The small molecule below binds the protein below.
Small molecule (SMILES): CC(=O)N[C@H]1[C@H](O[C@H]2[C@H](O)[C@@H](NC(C)=O)CO[C@@H]2CO)O[C@H](CO)[C@@H](O[C@@H]2O[C@H](CO)[C@@H](O)[C@H](O)[C@@H]2O)[C@@H]1O

Sequence of chain 1.A:
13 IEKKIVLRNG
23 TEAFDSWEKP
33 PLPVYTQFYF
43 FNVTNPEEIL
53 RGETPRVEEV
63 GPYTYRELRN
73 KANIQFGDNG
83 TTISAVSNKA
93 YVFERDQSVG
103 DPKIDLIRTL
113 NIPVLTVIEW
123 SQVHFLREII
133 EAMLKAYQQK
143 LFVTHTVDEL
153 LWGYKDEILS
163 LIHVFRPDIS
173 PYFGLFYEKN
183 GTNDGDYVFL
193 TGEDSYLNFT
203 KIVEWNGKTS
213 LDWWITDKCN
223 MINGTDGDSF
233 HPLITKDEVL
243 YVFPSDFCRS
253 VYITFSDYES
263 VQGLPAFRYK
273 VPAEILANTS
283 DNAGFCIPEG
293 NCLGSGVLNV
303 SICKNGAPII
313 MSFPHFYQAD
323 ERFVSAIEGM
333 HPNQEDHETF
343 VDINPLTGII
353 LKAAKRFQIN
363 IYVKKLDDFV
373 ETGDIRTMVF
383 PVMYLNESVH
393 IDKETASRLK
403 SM

Binding-site contacts:
Ligand atom C1 contacts residue MET223 of chain 1.A at 3.9 Å (hydrophobic).
Ligand atom C6 contacts residue LYS220 of chain 1.A at 3.9 Å.
Ligand atom O6 contacts residue TYR243 of chain 1.A at 3.9 Å.
Ligand atom C4 contacts residue TYR243 of chain 1.A at 4.0 Å (hydrophobic).
Ligand atom O5 contacts residue MET223 of chain 1.A at 4.2 Å.
Ligand atom C5 contacts residue MET223 of chain 1.A at 3.8 Å (hydrophobic).
Ligand atom C2 contacts residue TYR243 of chain 1.A at 3.8 Å (hydrophobic).
Ligand atom C4 contacts residue LYS220 of chain 1.A at 3.7 Å.
Ligand atom C8 contacts residue LYS220 of chain 1.A at 3.6 Å.
Ligand atom C3 contacts residue ASN225 of chain 1.A at 3.7 Å.
Ligand atom C2 contacts residue ASN225 of chain 1.A at 2.3 Å.
Ligand atom O3 contacts residue LYS220 of chain 1.A at 3.2 Å.
Ligand atom C1 contacts residue TYR243 of chain 1.A at 4.2 Å (hydrophobic).
Ligand atom N2 contacts residue LYS220 of chain 1.A at 3.2 Å (salt-bridge).
Ligand atom C8 contacts residue CYS221 of chain 1.A at 3.7 Å (hydrophobic).
Ligand atom C7 contacts residue ASN225 of chain 1.A at 3.3 Å.
Ligand atom O7 contacts residue ASN225 of chain 1.A at 3.2 Å (h-bond).
Ligand atom C3 contacts residue LYS220 of chain 1.A at 3.9 Å.
Ligand atom O7 contacts residue TYR243 of chain 1.A at 3.4 Å.
Ligand atom C8 contacts residue SER252 of chain 1.A at 3.8 Å.
Ligand atom C1 contacts residue LYS220 of chain 1.A at 4.0 Å.
Ligand atom C7 contacts residue LYS220 of chain 1.A at 3.9 Å.
Ligand atom C7 contacts residue SER252 of chain 1.A at 3.8 Å.
Ligand atom C6 contacts residue ASP283 of chain 1.A at 3.8 Å.
Ligand atom N2 contacts residue ASN225 of chain 1.A at 2.9 Å (h-bond).
Ligand atom O5 contacts residue LYS220 of chain 1.A at 3.3 Å (salt-bridge).
Ligand atom C4 contacts residue ASN225 of chain 1.A at 4.1 Å.
Ligand atom C8 contacts residue PHE287 of chain 1.A at 3.9 Å (hydrophobic).
Ligand atom C8 contacts residue MET223 of chain 1.A at 4.2 Å (hydrophobic).
Ligand atom O7 contacts residue MET223 of chain 1.A at 3.8 Å.
Ligand atom C5 contacts residue LYS220 of chain 1.A at 3.8 Å.
Ligand atom C3 contacts residue MET223 of chain 1.A at 4.0 Å (hydrophobic).
Ligand atom O7 contacts residue SER252 of chain 1.A at 3.4 Å.
Ligand atom O5 contacts residue ASN225 of chain 1.A at 2.3 Å (h-bond).
Ligand atom C5 contacts residue ASN225 of chain 1.A at 3.6 Å.
Ligand atom C2 contacts residue LYS220 of chain 1.A at 4.2 Å.
Ligand atom O3 contacts residue TYR243 of chain 1.A at 4.1 Å.
Ligand atom C1 contacts residue ASN225 of chain 1.A at 1.4 Å.
Ligand atom O4 contacts residue LYS220 of chain 1.A at 3.7 Å.
Ligand atom O3 contacts residue ASP283 of chain 1.A at 4.2 Å.